The protein below binds the small molecule below.
Small molecule (SMILES): Cn1ncc(C(=O)N2CCC2)c1C(=O)Nc1cc2nc(N3CCOCC3)nn2cn1

Sequence of chain 1.C:
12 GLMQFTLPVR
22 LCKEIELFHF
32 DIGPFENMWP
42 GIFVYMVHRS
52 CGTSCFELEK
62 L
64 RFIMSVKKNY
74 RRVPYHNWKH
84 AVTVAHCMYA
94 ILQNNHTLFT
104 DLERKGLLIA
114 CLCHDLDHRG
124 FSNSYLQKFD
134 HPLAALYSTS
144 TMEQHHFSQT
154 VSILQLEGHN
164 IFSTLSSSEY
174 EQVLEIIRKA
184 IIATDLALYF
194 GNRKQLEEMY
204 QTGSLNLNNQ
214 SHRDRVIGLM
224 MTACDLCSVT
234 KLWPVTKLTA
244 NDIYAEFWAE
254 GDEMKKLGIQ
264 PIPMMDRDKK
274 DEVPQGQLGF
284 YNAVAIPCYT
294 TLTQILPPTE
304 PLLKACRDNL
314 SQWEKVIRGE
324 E

Binding-site contacts:
Ligand atom C4 contacts residue PHE283 of chain 1.C at 3.7 Å (hydrophobic).
Ligand atom N10 contacts residue GLY279 of chain 1.C at 3.3 Å.
Ligand atom O14 contacts residue GLN280 of chain 1.C at 3.0 Å (h-bond).
Ligand atom C27 contacts residue PRO266 of chain 1.C at 3.7 Å (hydrophobic).
Ligand atom N17 contacts residue SER231 of chain 1.C at 3.6 Å.
Ligand atom C5 contacts residue TYR247 of chain 1.C at 3.1 Å (hydrophobic).
Ligand atom C15 contacts residue PHE283 of chain 1.C at 3.7 Å (hydrophobic).
Ligand atom N11 contacts residue PHE283 of chain 1.C at 3.3 Å.
Ligand atom C16 contacts residue LEU229 of chain 1.C at 3.6 Å (hydrophobic).
Ligand atom C26 contacts residue VAL276 of chain 1.C at 3.9 Å (hydrophobic).
Ligand atom C27 contacts residue GLU275 of chain 1.C at 3.7 Å.
Ligand atom N18 contacts residue ILE246 of chain 1.C at 3.7 Å.
Ligand atom C8 contacts residue GLY279 of chain 1.C at 3.4 Å.
Ligand atom N6 contacts residue MET267 of chain 1.C at 3.5 Å (h-bond).
Ligand atom N17 contacts residue ILE246 of chain 1.C at 3.8 Å.
Ligand atom N18 contacts residue PHE283 of chain 1.C at 3.8 Å.
Ligand atom C24 contacts residue HIS79 of chain 1.C at 3.8 Å.
Ligand atom C21 contacts residue ILE246 of chain 1.C at 3.6 Å (hydrophobic).
Ligand atom C3 contacts residue GLN280 of chain 1.C at 3.4 Å.
Ligand atom C8 contacts residue TYR247 of chain 1.C at 3.8 Å (hydrophobic).
Ligand atom N10 contacts residue MET267 of chain 1.C at 3.7 Å.
Ligand atom O20 contacts residue PHE283 of chain 1.C at 3.4 Å.
Ligand atom N1 contacts residue PHE283 of chain 1.C at 3.4 Å.
Ligand atom C2 contacts residue MET267 of chain 1.C at 3.1 Å (hydrophobic).
Ligand atom C5 contacts residue MET267 of chain 1.C at 3.9 Å (hydrophobic).
Ligand atom N9 contacts residue GLY279 of chain 1.C at 3.6 Å.
Ligand atom C26 contacts residue GLY279 of chain 1.C at 3.6 Å.
Ligand atom C26 contacts residue GLU275 of chain 1.C at 3.7 Å.
Ligand atom C21 contacts residue VAL232 of chain 1.C at 3.7 Å (hydrophobic).
Ligand atom N1 contacts residue MET267 of chain 1.C at 3.4 Å (h-bond).
Ligand atom N7 contacts residue MET267 of chain 1.C at 3.4 Å.
Ligand atom C30 contacts residue GLY279 of chain 1.C at 3.3 Å.
Ligand atom C8 contacts residue MET267 of chain 1.C at 3.7 Å (hydrophobic).
Ligand atom C29 contacts residue PRO266 of chain 1.C at 3.6 Å (hydrophobic).
Ligand atom N9 contacts residue TYR247 of chain 1.C at 2.5 Å (h-bond).
Ligand atom C3 contacts residue TYR247 of chain 1.C at 3.3 Å (hydrophobic).
Ligand atom C27 contacts residue LYS272 of chain 1.C at 3.9 Å.
Ligand atom C13 contacts residue PHE283 of chain 1.C at 3.6 Å (hydrophobic).
Ligand atom C26 contacts residue TYR247 of chain 1.C at 3.8 Å (hydrophobic).
Ligand atom O28 contacts residue GLU275 of chain 1.C at 3.1 Å.